This protein binds this small molecule.
Small molecule (SMILES): NS(=O)(=O)c1cc2c(cc1Cl)N[C@H]([C@H]1C[C@H]3C=C[C@@H]1C3)NS2(=O)=O

Sequence of chain 1.B:
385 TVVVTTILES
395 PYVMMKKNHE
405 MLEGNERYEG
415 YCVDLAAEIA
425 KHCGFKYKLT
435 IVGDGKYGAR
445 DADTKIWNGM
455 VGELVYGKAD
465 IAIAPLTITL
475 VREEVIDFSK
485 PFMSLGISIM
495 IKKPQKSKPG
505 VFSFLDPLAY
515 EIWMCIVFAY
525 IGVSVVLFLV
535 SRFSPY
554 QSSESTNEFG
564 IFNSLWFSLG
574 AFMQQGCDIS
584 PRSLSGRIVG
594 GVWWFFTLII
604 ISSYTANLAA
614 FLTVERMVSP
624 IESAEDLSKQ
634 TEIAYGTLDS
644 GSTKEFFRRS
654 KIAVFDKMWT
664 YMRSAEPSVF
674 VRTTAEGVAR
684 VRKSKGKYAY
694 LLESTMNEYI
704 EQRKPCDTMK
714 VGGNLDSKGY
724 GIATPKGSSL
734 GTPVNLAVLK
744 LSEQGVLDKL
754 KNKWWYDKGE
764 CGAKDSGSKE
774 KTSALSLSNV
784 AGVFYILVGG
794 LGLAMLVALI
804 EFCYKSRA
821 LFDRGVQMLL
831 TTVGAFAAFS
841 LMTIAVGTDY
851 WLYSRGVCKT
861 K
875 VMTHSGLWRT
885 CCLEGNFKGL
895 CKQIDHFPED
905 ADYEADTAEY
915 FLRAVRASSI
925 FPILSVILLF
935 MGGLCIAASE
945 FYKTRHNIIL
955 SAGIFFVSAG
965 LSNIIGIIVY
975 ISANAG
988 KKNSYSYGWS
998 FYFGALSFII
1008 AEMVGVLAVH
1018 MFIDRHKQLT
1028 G

Binding-site contacts:
Ligand atom C14 contacts residue PHE486 of chain 1.B at 3.8 Å (hydrophobic).
Ligand atom C5 contacts residue LEU742 of chain 1.B at 3.9 Å (hydrophobic).
Ligand atom C11 contacts residue MET487 of chain 1.B at 3.7 Å (hydrophobic).
Ligand atom O2 contacts residue PHE486 of chain 1.B at 3.4 Å.
Ligand atom C13 contacts residue PHE486 of chain 1.B at 3.8 Å (hydrophobic).
Ligand atom C1 contacts residue PRO485 of chain 1.B at 3.7 Å (hydrophobic).
Ligand atom O3 contacts residue LYS754 of chain 1.B at 3.3 Å (salt-bridge).
Ligand atom C11 contacts residue SER488 of chain 1.B at 4.0 Å.
Ligand atom C2 contacts residue PRO485 of chain 1.B at 3.7 Å (hydrophobic).
Ligand atom C7 contacts residue LEU742 of chain 1.B at 3.3 Å (hydrophobic).
Ligand atom O2 contacts residue SER488 of chain 1.B at 3.3 Å (h-bond).
Ligand atom C6 contacts residue LEU742 of chain 1.B at 4.0 Å (hydrophobic).
Ligand atom O4 contacts residue LYS754 of chain 1.B at 3.4 Å.
Ligand atom S2 contacts residue LYS754 of chain 1.B at 3.9 Å.
Ligand atom C8 contacts residue PRO485 of chain 1.B at 3.8 Å (hydrophobic).
Ligand atom O2 contacts residue MET487 of chain 1.B at 3.0 Å (h-bond).
Ligand atom C4 contacts residue LYS721 of chain 1.C at 4.0 Å.
Ligand atom C14 contacts residue SER745 of chain 1.B at 3.6 Å.
Ligand atom N2 contacts residue SER745 of chain 1.B at 3.5 Å (h-bond).
Ligand atom C4 contacts residue PRO485 of chain 1.C at 4.1 Å (hydrophobic).
Ligand atom C10 contacts residue SER745 of chain 1.B at 4.0 Å.
Ligand atom C5 contacts residue ILE472 of chain 1.C at 3.9 Å (hydrophobic).
Ligand atom O4 contacts residue LEU750 of chain 1.B at 3.7 Å.
Ligand atom CL contacts residue ASP751 of chain 1.B at 2.7 Å.
Ligand atom C3 contacts residue PRO485 of chain 1.C at 3.3 Å (hydrophobic).
Ligand atom O1 contacts residue SER720 of chain 1.C at 3.3 Å (h-bond).
Ligand atom C13 contacts residue LEU750 of chain 1.B at 4.0 Å (hydrophobic).
Ligand atom CL contacts residue LEU750 of chain 1.B at 3.0 Å.
Ligand atom O2 contacts residue PRO485 of chain 1.B at 3.9 Å.
Ligand atom C7 contacts residue ILE472 of chain 1.C at 4.0 Å (hydrophobic).
Ligand atom C14 contacts residue LEU750 of chain 1.B at 4.0 Å (hydrophobic).
Ligand atom O3 contacts residue MET487 of chain 1.B at 3.3 Å.
Ligand atom C10 contacts residue PHE486 of chain 1.B at 3.6 Å (hydrophobic).
Ligand atom O3 contacts residue SER488 of chain 1.B at 3.8 Å.
Ligand atom C12 contacts residue PHE486 of chain 1.B at 3.7 Å (hydrophobic).
Ligand atom O4 contacts residue ASP751 of chain 1.B at 3.8 Å.
Ligand atom C9 contacts residue PHE486 of chain 1.B at 3.5 Å (hydrophobic).
Ligand atom C4 contacts residue GLY722 of chain 1.C at 3.5 Å.
Ligand atom C11 contacts residue PHE486 of chain 1.B at 3.5 Å (hydrophobic).
Ligand atom N1 contacts residue PRO485 of chain 1.B at 3.0 Å (h-bond).

Sequence of chain 1.C:
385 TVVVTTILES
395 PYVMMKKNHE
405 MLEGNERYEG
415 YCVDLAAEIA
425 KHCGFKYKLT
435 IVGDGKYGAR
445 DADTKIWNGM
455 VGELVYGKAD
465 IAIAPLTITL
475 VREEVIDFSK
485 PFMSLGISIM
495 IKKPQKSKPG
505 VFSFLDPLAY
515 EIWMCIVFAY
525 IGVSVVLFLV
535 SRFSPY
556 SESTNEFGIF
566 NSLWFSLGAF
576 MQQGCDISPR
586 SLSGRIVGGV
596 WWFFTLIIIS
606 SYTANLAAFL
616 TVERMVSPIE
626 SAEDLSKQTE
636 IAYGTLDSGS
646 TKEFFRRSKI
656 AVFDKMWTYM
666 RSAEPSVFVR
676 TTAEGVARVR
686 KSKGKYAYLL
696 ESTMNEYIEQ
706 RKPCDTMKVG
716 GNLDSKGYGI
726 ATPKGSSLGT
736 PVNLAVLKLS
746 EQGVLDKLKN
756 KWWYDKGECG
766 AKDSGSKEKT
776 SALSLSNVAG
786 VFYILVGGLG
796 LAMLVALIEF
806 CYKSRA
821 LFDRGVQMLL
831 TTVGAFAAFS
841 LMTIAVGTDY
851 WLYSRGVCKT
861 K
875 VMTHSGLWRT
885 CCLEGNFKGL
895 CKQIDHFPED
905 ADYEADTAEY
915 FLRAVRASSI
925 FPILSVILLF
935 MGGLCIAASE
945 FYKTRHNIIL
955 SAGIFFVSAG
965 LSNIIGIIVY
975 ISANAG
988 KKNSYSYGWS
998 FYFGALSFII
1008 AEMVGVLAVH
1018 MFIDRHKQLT